This protein binds this small molecule.
Small molecule (SMILES): CC(=O)N[C@@H]1[C@@H](O)[C@H](O)[C@@H](CO)O[C@H]1O

Binding-site contacts:
Ligand atom O7 contacts residue GLN580 of chain 1.B at 3.1 Å (h-bond).
Ligand atom C5 contacts residue ASN331 of chain 1.B at 3.7 Å.
Ligand atom C2 contacts residue ASN331 of chain 1.B at 2.5 Å.
Ligand atom C1 contacts residue ASN331 of chain 1.B at 1.4 Å.
Ligand atom C3 contacts residue ASN331 of chain 1.B at 3.7 Å.
Ligand atom O6 contacts residue ASN331 of chain 1.B at 4.1 Å.
Ligand atom O7 contacts residue ASN331 of chain 1.B at 4.5 Å.
Ligand atom N2 contacts residue ASN331 of chain 1.B at 2.7 Å (h-bond).
Ligand atom C4 contacts residue ASN331 of chain 1.B at 4.3 Å.
Ligand atom C7 contacts residue GLN580 of chain 1.B at 4.1 Å.
Ligand atom O5 contacts residue ASN331 of chain 1.B at 2.5 Å (h-bond).
Ligand atom C7 contacts residue ASN331 of chain 1.B at 3.8 Å.

Sequence of chain 1.B:
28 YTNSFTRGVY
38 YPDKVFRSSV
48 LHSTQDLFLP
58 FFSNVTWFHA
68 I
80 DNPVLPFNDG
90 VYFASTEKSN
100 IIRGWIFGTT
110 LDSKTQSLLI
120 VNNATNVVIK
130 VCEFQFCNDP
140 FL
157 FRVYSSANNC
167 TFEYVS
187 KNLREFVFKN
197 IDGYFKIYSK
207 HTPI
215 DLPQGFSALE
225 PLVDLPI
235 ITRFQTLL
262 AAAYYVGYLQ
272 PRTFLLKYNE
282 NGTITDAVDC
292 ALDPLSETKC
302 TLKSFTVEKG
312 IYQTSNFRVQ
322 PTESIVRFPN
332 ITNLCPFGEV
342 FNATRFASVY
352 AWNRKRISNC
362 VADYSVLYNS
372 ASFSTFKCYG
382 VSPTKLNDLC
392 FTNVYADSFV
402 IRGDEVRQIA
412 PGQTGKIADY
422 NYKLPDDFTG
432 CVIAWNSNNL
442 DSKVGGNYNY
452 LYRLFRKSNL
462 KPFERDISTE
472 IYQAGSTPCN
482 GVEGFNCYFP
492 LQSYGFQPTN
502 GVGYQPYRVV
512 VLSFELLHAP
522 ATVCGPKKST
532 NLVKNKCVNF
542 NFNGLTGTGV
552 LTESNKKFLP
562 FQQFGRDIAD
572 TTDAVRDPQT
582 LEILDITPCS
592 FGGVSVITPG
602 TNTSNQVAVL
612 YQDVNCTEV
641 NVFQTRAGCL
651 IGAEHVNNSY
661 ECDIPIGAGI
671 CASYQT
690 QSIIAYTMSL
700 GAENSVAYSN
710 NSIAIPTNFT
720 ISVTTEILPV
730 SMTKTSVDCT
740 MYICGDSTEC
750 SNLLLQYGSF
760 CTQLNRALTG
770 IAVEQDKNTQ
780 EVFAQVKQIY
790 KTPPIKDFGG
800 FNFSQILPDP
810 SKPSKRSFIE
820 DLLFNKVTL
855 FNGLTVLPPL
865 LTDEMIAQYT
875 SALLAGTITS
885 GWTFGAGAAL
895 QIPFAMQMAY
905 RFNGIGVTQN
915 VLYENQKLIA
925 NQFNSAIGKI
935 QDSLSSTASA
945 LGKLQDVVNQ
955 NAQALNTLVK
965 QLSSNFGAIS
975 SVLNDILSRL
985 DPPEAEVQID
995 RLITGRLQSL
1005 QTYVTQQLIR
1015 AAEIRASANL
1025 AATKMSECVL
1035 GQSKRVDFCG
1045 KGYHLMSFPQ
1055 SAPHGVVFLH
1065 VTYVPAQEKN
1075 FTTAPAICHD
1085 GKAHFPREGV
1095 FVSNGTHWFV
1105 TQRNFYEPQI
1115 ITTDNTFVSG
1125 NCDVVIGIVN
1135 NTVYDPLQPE